Sequence of chain 1.A:
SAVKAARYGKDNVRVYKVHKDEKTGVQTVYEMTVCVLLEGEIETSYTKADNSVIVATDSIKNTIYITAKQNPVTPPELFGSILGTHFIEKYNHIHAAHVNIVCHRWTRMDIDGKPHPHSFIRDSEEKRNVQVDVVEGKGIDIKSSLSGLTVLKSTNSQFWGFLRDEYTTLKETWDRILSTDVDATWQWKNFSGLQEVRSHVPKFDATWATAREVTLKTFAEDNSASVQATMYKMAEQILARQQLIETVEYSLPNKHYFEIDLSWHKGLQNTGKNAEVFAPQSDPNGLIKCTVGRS

Sequence of chain 2.A:
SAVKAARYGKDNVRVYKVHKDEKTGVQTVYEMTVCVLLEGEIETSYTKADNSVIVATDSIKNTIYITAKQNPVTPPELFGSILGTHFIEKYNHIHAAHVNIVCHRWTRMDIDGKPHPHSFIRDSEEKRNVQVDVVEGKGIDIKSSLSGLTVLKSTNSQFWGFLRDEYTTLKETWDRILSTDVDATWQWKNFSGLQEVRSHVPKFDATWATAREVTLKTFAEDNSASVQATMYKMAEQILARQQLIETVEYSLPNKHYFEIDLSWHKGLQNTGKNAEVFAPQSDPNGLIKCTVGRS

A small-molecule ligand and the protein it binds are described below.
Small molecule (SMILES): O=c1[nH]c(=O)c2nn[nH]c2[nH]1

Binding-site contacts:
Ligand atom O2 contacts residue GLN229 of chain 2.A at 3.8 Å.
Ligand atom C2 contacts residue ARG177 of chain 2.A at 3.6 Å.
Ligand atom C4 contacts residue ARG177 of chain 2.A at 3.8 Å.
Ligand atom N7 contacts residue PHE160 of chain 2.A at 3.7 Å.
Ligand atom N9 contacts residue THR58 of chain 1.A at 4.0 Å.
Ligand atom O6 contacts residue GLN229 of chain 2.A at 2.9 Å (h-bond).
Ligand atom C2 contacts residue GLN229 of chain 2.A at 3.9 Å.
Ligand atom O2 contacts residue ARG177 of chain 2.A at 2.8 Å (salt-bridge).
Ligand atom O6 contacts residue PHE160 of chain 2.A at 4.0 Å.
Ligand atom N1 contacts residue GLN229 of chain 2.A at 3.0 Å (h-bond).
Ligand atom N9 contacts residue PHE160 of chain 2.A at 3.5 Å.
Ligand atom C5 contacts residue THR58 of chain 1.A at 3.9 Å.
Ligand atom O6 contacts residue TYR9 of chain 1.A at 3.8 Å.
Ligand atom N9 contacts residue ARG177 of chain 2.A at 3.9 Å.
Ligand atom O2 contacts residue PHE160 of chain 2.A at 3.9 Å.
Ligand atom O2 contacts residue SER227 of chain 2.A at 3.6 Å.
Ligand atom N8 contacts residue PHE160 of chain 2.A at 3.6 Å.
Ligand atom C5 contacts residue PHE160 of chain 2.A at 3.4 Å (hydrophobic).
Ligand atom N8 contacts residue LEU171 of chain 2.A at 3.8 Å.
Ligand atom N9 contacts residue LEU171 of chain 2.A at 4.0 Å.
Ligand atom N8 contacts residue ASP59 of chain 1.A at 3.9 Å.
Ligand atom O2 contacts residue VAL228 of chain 2.A at 2.9 Å (h-bond).
Ligand atom O6 contacts residue ILE289 of chain 2.A at 4.0 Å.
Ligand atom C6 contacts residue GLN229 of chain 2.A at 3.7 Å.
Ligand atom N1 contacts residue PHE160 of chain 2.A at 3.6 Å.
Ligand atom N3 contacts residue ASN255 of chain 2.A at 3.3 Å (h-bond).
Ligand atom C6 contacts residue PHE160 of chain 2.A at 3.5 Å (hydrophobic).
Ligand atom C4 contacts residue PHE160 of chain 2.A at 3.4 Å (hydrophobic).
Ligand atom N8 contacts residue THR58 of chain 1.A at 3.3 Å (h-bond).
Ligand atom C2 contacts residue PHE160 of chain 2.A at 3.7 Å (hydrophobic).
Ligand atom N8 contacts residue ALA57 of chain 1.A at 3.8 Å.
Ligand atom N3 contacts residue ARG177 of chain 2.A at 3.0 Å (salt-bridge).
Ligand atom C2 contacts residue VAL228 of chain 2.A at 4.0 Å (hydrophobic).
Ligand atom C4 contacts residue ASN255 of chain 2.A at 3.9 Å.
Ligand atom N7 contacts residue ALA57 of chain 1.A at 3.5 Å.
Ligand atom C2 contacts residue ASN255 of chain 2.A at 3.8 Å.
Ligand atom N3 contacts residue PHE160 of chain 2.A at 3.8 Å.
Ligand atom N7 contacts residue THR58 of chain 1.A at 2.8 Å (h-bond).
Ligand atom O6 contacts residue THR58 of chain 1.A at 3.8 Å.
Ligand atom O6 contacts residue ILE55 of chain 1.A at 3.5 Å.